Binding-site contacts:
Ligand atom C5 contacts residue THR224 of chain 1.A at 3.5 Å.
Ligand atom C6 contacts residue THR224 of chain 1.A at 4.3 Å.
Ligand atom O5 contacts residue ASP226 of chain 1.A at 4.5 Å.
Ligand atom C3 contacts residue THR224 of chain 1.A at 4.0 Å.
Ligand atom C5 contacts residue ASP226 of chain 1.A at 3.9 Å.
Ligand atom O3 contacts residue THR224 of chain 1.A at 3.3 Å.
Ligand atom O5 contacts residue THR224 of chain 1.A at 2.6 Å (h-bond).
Ligand atom O6 contacts residue ASP226 of chain 1.A at 3.4 Å.
Ligand atom O5 contacts residue SER227 of chain 1.A at 3.8 Å.
Ligand atom C5 contacts residue SER227 of chain 1.A at 4.4 Å.
Ligand atom O6 contacts residue THR224 of chain 1.A at 4.2 Å.
Ligand atom O6 contacts residue SER227 of chain 1.A at 3.1 Å (h-bond).
Ligand atom C6 contacts residue ASP226 of chain 1.A at 3.8 Å.
Ligand atom C6 contacts residue SER227 of chain 1.A at 4.2 Å.
Ligand atom O4 contacts residue ASP226 of chain 1.A at 4.4 Å.

The protein below binds the small molecule below.
Small molecule (SMILES): O=C[C@@H](O)[C@@H](O)[C@H](O)[C@H](O)CO

Sequence of chain 1.A:
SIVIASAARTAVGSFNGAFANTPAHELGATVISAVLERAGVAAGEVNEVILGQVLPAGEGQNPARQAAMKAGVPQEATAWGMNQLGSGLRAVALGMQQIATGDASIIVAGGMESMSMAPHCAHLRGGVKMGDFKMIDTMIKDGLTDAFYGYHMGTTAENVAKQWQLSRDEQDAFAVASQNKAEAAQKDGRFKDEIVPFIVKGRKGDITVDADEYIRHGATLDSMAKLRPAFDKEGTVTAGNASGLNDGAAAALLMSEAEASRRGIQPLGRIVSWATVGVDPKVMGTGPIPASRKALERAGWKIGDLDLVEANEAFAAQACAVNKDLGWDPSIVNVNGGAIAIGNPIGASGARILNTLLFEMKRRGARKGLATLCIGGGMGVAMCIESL